The protein below binds the small molecule below.
Small molecule (SMILES): [H]/N=C(\NCc1cc(C)c(NC(C)=O)c(Cl)c1)NC(=O)c1c(-c2ccc(OC)cc2)nsc1C

Sequence of chain 1.C:
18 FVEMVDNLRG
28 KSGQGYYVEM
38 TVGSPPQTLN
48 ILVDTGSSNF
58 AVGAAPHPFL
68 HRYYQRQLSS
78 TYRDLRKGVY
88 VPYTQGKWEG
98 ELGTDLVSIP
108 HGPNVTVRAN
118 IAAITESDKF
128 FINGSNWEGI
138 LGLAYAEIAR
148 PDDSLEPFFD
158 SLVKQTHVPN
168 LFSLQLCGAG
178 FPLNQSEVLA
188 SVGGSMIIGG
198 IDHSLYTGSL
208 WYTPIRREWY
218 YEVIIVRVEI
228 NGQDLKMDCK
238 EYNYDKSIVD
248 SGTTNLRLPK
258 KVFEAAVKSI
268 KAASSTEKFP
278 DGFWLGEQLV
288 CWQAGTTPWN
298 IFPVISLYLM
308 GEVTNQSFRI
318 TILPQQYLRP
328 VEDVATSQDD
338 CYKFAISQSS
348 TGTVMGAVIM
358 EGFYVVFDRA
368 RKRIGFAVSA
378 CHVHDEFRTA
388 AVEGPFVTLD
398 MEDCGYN

Binding-site contacts:
Ligand atom S32 contacts residue VAL351 of chain 1.C at 3.6 Å.
Ligand atom N26 contacts residue ASP247 of chain 1.C at 2.8 Å (salt-bridge).
Ligand atom C21 contacts residue LYS126 of chain 1.C at 3.4 Å.
Ligand atom C02 contacts residue GLN92 of chain 1.C at 3.6 Å.
Ligand atom C13 contacts residue GLN92 of chain 1.C at 3.7 Å.
Ligand atom C12 contacts residue GLN92 of chain 1.C at 3.5 Å.
Ligand atom N25 contacts residue ASP247 of chain 1.C at 2.5 Å (salt-bridge).
Ligand atom C16 contacts residue ASP247 of chain 1.C at 3.4 Å.
Ligand atom C15 contacts residue ASP247 of chain 1.C at 3.7 Å.
Ligand atom C20 contacts residue ILE245 of chain 1.C at 3.5 Å (hydrophobic).
Ligand atom N26 contacts residue GLY249 of chain 1.C at 3.6 Å.
Ligand atom C04 contacts residue GLN92 of chain 1.C at 3.6 Å.
Ligand atom C19 contacts residue LEU49 of chain 1.C at 3.5 Å (hydrophobic).
Ligand atom S32 contacts residue THR348 of chain 1.C at 3.1 Å (h-bond).
Ligand atom N24 contacts residue THR348 of chain 1.C at 2.8 Å (h-bond).
Ligand atom C23 contacts residue TYR90 of chain 1.C at 3.6 Å (hydrophobic).
Ligand atom C18 contacts residue ASP247 of chain 1.C at 3.4 Å.
Ligand atom C03 contacts residue ARG254 of chain 1.C at 3.4 Å.
Ligand atom N26 contacts residue ASP51 of chain 1.C at 2.5 Å (salt-bridge).
Ligand atom C18 contacts residue ASP51 of chain 1.C at 3.6 Å.
Ligand atom C08 contacts residue ASP247 of chain 1.C at 3.6 Å.
Ligand atom C03 contacts residue THR91 of chain 1.C at 3.4 Å.
Ligand atom C01 contacts residue THR91 of chain 1.C at 3.5 Å.
Ligand atom C21 contacts residue ILE129 of chain 1.C at 3.6 Å (hydrophobic).
Ligand atom C01 contacts residue GLN92 of chain 1.C at 3.6 Å.
Ligand atom C23 contacts residue ASP51 of chain 1.C at 3.6 Å.
Ligand atom C11 contacts residue PHE127 of chain 1.C at 3.6 Å (hydrophobic).
Ligand atom C13 contacts residue PHE127 of chain 1.C at 3.5 Å (hydrophobic).
Ligand atom N27 contacts residue PHE127 of chain 1.C at 2.7 Å (h-bond).
Ligand atom C20 contacts residue TYR217 of chain 1.C at 3.3 Å (hydrophobic).
Ligand atom O29 contacts residue GLN92 of chain 1.C at 3.5 Å (h-bond).
Ligand atom O30 contacts residue GLN92 of chain 1.C at 3.6 Å.
Ligand atom O31 contacts residue ARG254 of chain 1.C at 3.6 Å.
Ligand atom C06 contacts residue GLN92 of chain 1.C at 3.5 Å.
Ligand atom C06 contacts residue TYR90 of chain 1.C at 3.5 Å (hydrophobic).
Ligand atom C02 contacts residue THR250 of chain 1.C at 3.6 Å.
Ligand atom O29 contacts residue TYR90 of chain 1.C at 3.5 Å.
Ligand atom C03 contacts residue GLN92 of chain 1.C at 3.4 Å.
Ligand atom N25 contacts residue THR250 of chain 1.C at 3.3 Å (h-bond).
Ligand atom C12 contacts residue ARG254 of chain 1.C at 3.5 Å.